A protein and the small-molecule ligand that binds it are described below.
Small molecule (SMILES): OC[C@H]1O[C@H](O)[C@H](O)[C@@H](O)[C@H]1O

Binding-site contacts:
Ligand atom C2 contacts residue ASP186 of chain 1.B at 3.6 Å.
Ligand atom O3 contacts residue ASP46 of chain 1.B at 2.5 Å (salt-bridge).
Ligand atom C6 contacts residue GLU43 of chain 1.B at 3.3 Å.
Ligand atom O6 contacts residue GLU43 of chain 1.B at 2.6 Å (salt-bridge).
Ligand atom C5 contacts residue GLU43 of chain 1.B at 3.9 Å.
Ligand atom C2 contacts residue TYR236 of chain 1.B at 3.4 Å (hydrophobic).
Ligand atom O5 contacts residue TYR236 of chain 1.B at 3.5 Å.
Ligand atom C3 contacts residue MET185 of chain 1.B at 4.2 Å (hydrophobic).
Ligand atom C3 contacts residue ASP186 of chain 1.B at 3.7 Å.
Ligand atom C1 contacts residue ASP186 of chain 1.B at 3.9 Å.
Ligand atom C3 contacts residue GLY183 of chain 1.B at 4.2 Å.
Ligand atom O1 contacts residue ARG37 of chain 1.B at 2.9 Å (salt-bridge).
Ligand atom O5 contacts residue GLY346 of chain 1.B at 3.5 Å (h-bond).
Ligand atom O4 contacts residue TYR47 of chain 1.B at 3.8 Å.
Ligand atom O2 contacts residue ASP186 of chain 1.B at 2.7 Å (salt-bridge).
Ligand atom C3 contacts residue TYR236 of chain 1.B at 3.8 Å (hydrophobic).
Ligand atom O4 contacts residue ASP46 of chain 1.B at 2.8 Å (salt-bridge).
Ligand atom C5 contacts residue GLY345 of chain 1.B at 4.2 Å.
Ligand atom O3 contacts residue TYR236 of chain 1.B at 3.6 Å.
Ligand atom C3 contacts residue ASP46 of chain 1.B at 3.2 Å.
Ligand atom O5 contacts residue GLY345 of chain 1.B at 4.0 Å.
Ligand atom C2 contacts residue CYS182 of chain 1.B at 4.0 Å (hydrophobic).
Ligand atom O2 contacts residue CYS182 of chain 1.B at 3.6 Å.
Ligand atom C1 contacts residue TYR236 of chain 1.B at 3.8 Å (hydrophobic).
Ligand atom C5 contacts residue MET185 of chain 1.B at 3.9 Å (hydrophobic).
Ligand atom C6 contacts residue GLY345 of chain 1.B at 3.9 Å.
Ligand atom O4 contacts residue TYR236 of chain 1.B at 2.7 Å (h-bond).
Ligand atom O3 contacts residue CYS182 of chain 1.B at 3.9 Å.
Ligand atom C6 contacts residue HIS44 of chain 1.B at 3.6 Å.
Ligand atom C4 contacts residue TYR236 of chain 1.B at 3.7 Å (hydrophobic).
Ligand atom O1 contacts residue GLY346 of chain 1.B at 4.0 Å.
Ligand atom C6 contacts residue GLY346 of chain 1.B at 4.1 Å.
Ligand atom O3 contacts residue GLY183 of chain 1.B at 3.0 Å (h-bond).
Ligand atom O6 contacts residue HIS44 of chain 1.B at 2.8 Å (h-bond).
Ligand atom O6 contacts residue MET185 of chain 1.B at 3.9 Å.
Ligand atom C4 contacts residue MET185 of chain 1.B at 3.8 Å (hydrophobic).
Ligand atom O1 contacts residue ASP186 of chain 1.B at 2.9 Å (salt-bridge).
Ligand atom C5 contacts residue GLY346 of chain 1.B at 4.1 Å.
Ligand atom C1 contacts residue GLY346 of chain 1.B at 4.0 Å.
Ligand atom C4 contacts residue ASP46 of chain 1.B at 3.3 Å.

Sequence of chain 1.B:
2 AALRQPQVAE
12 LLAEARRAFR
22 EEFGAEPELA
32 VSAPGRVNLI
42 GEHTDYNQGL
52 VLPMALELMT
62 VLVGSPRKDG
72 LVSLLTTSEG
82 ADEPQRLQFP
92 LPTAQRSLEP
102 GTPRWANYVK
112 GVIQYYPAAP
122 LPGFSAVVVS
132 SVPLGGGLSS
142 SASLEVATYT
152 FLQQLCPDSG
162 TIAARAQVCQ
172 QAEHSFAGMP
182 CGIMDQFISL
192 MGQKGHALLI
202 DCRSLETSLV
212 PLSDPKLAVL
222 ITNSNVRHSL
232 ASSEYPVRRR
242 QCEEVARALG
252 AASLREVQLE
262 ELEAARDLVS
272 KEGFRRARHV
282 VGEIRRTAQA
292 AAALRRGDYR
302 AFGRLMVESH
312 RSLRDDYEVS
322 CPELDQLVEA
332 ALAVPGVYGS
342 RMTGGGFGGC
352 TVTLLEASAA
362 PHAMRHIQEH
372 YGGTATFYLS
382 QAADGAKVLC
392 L